Binding-site contacts:
Ligand atom C1 contacts residue ASN276 of chain 1.A at 1.4 Å.
Ligand atom C2 contacts residue ASN276 of chain 1.A at 2.6 Å.
Ligand atom O6 contacts residue ARG305 of chain 1.A at 3.8 Å.
Ligand atom O7 contacts residue ASP634 of chain 1.A at 4.5 Å.
Ligand atom C3 contacts residue ASN276 of chain 1.A at 4.0 Å.
Ligand atom O6 contacts residue SER304 of chain 1.A at 2.9 Å (h-bond).
Ligand atom O6 contacts residue GLU303 of chain 1.A at 4.4 Å.
Ligand atom C2 contacts residue VAL274 of chain 1.A at 4.3 Å (hydrophobic).
Ligand atom C6 contacts residue SER304 of chain 1.A at 4.2 Å.
Ligand atom O5 contacts residue ASN276 of chain 1.A at 2.4 Å (h-bond).
Ligand atom C1 contacts residue VAL274 of chain 1.A at 4.4 Å (hydrophobic).
Ligand atom C8 contacts residue ASP634 of chain 1.A at 3.6 Å.
Ligand atom N2 contacts residue ASN276 of chain 1.A at 3.1 Å (h-bond).
Ligand atom N2 contacts residue VAL274 of chain 1.A at 4.0 Å.
Ligand atom C4 contacts residue ASN276 of chain 1.A at 4.3 Å.
Ligand atom C5 contacts residue ASN276 of chain 1.A at 3.6 Å.
Ligand atom C7 contacts residue ASP634 of chain 1.A at 4.3 Å.
Ligand atom C8 contacts residue VAL274 of chain 1.A at 4.3 Å (hydrophobic).
Ligand atom C7 contacts residue ASN276 of chain 1.A at 4.4 Å.
Ligand atom O6 contacts residue ASN276 of chain 1.A at 4.3 Å.

Sequence of chain 1.A:
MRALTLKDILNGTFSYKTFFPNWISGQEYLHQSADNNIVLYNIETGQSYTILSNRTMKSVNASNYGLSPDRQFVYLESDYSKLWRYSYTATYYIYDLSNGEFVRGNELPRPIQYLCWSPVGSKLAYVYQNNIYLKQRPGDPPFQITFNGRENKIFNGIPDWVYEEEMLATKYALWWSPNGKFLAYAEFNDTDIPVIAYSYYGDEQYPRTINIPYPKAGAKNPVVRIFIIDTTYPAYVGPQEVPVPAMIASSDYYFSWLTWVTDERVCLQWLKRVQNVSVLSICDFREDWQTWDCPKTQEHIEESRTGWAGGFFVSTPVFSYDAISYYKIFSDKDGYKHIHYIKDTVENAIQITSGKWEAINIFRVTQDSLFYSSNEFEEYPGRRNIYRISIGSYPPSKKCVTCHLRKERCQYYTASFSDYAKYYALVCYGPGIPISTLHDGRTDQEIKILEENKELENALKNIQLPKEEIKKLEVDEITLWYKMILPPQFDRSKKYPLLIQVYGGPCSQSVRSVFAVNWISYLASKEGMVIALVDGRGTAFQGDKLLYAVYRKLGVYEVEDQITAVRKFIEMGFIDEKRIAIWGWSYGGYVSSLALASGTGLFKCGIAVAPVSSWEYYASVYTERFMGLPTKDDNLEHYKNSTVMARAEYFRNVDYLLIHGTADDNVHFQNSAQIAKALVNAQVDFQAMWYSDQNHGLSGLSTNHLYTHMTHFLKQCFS

This protein binds this small molecule.
Small molecule (SMILES): CC(=O)N[C@@H]1[C@@H](O)[C@H](O)[C@@H](CO)O[C@H]1O